Binding-site contacts:
Ligand atom C7 contacts residue ASN154 of chain 26.G at 3.3 Å.
Ligand atom N2 contacts residue ASN154 of chain 26.G at 3.8 Å.
Ligand atom C8 contacts residue THR156 of chain 26.G at 4.0 Å.
Ligand atom C1 contacts residue THR156 of chain 26.G at 3.6 Å.
Ligand atom C7 contacts residue THR156 of chain 26.G at 3.9 Å.
Ligand atom C2 contacts residue ASN154 of chain 26.G at 3.5 Å.
Ligand atom C8 contacts residue ASN154 of chain 26.G at 3.6 Å.
Ligand atom O6 contacts residue MET151 of chain 26.G at 3.4 Å.
Ligand atom C1 contacts residue ASN154 of chain 26.G at 3.4 Å.
Ligand atom N2 contacts residue THR156 of chain 26.G at 3.6 Å (h-bond).
Ligand atom O5 contacts residue ASN154 of chain 26.G at 4.0 Å.
Ligand atom O7 contacts residue ASN154 of chain 26.G at 2.6 Å (h-bond).
Ligand atom C6 contacts residue MET151 of chain 26.G at 4.5 Å (hydrophobic).
Ligand atom C2 contacts residue THR156 of chain 26.G at 4.2 Å.

Sequence of chain 26.G:
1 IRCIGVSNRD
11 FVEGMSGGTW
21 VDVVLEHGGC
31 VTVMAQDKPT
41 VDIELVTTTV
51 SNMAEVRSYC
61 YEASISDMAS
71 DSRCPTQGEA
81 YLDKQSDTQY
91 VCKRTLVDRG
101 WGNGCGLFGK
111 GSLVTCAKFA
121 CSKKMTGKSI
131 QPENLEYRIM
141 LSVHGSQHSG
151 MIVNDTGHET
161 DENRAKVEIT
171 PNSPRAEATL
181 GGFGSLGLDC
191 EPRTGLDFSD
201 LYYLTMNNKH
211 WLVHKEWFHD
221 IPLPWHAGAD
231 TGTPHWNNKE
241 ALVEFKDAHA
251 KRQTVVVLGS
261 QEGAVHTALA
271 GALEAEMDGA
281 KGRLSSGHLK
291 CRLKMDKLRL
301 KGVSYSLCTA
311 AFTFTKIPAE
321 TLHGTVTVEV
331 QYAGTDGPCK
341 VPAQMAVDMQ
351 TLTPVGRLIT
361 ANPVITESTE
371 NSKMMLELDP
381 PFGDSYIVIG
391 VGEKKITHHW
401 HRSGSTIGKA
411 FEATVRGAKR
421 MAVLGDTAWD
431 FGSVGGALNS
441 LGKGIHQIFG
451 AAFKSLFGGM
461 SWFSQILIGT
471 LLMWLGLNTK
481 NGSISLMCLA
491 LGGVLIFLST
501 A

The protein below binds the small molecule below.
Small molecule (SMILES): CC(=O)N[C@H]1[C@H](O[C@H]2[C@H](O)[C@@H](NC(C)=O)CO[C@@H]2CO)O[C@H](CO)[C@@H](O)[C@@H]1O